Sequence of chain 2.B:
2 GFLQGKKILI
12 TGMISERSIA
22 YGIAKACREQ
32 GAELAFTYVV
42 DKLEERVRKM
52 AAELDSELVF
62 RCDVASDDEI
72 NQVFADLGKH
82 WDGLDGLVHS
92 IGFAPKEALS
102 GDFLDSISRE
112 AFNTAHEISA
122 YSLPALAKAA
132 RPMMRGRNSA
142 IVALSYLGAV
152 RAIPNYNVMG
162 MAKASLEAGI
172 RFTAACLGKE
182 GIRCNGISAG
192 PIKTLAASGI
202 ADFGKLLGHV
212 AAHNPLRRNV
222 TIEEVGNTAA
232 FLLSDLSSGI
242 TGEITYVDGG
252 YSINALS

Binding-site contacts:
Ligand atom C3 contacts residue ILE201 of chain 2.B at 3.4 Å (hydrophobic).
Ligand atom O7 contacts residue NAD1 of chain 2.E at 3.0 Å (h-bond).
Ligand atom C5 contacts residue NAD1 of chain 2.E at 3.4 Å.
Ligand atom C3 contacts residue PHE204 of chain 2.B at 3.9 Å (hydrophobic).
Ligand atom C2 contacts residue NAD1 of chain 2.E at 3.4 Å.
Ligand atom CL16 contacts residue GLY93 of chain 2.B at 3.4 Å.
Ligand atom C4 contacts residue ALA198 of chain 2.B at 3.7 Å (hydrophobic).
Ligand atom C2 contacts residue ILE201 of chain 2.B at 3.5 Å (hydrophobic).
Ligand atom C6 contacts residue TYR157 of chain 2.B at 3.4 Å (hydrophobic).
Ligand atom CL16 contacts residue NAD1 of chain 2.E at 3.4 Å.
Ligand atom C8 contacts residue NAD1 of chain 2.E at 3.7 Å.
Ligand atom O7 contacts residue ALA197 of chain 2.B at 4.0 Å.
Ligand atom CL14 contacts residue PHE204 of chain 2.B at 3.8 Å.
Ligand atom CL15 contacts residue LEU100 of chain 2.B at 3.5 Å.
Ligand atom C8 contacts residue ALA197 of chain 2.B at 3.7 Å (hydrophobic).
Ligand atom C10 contacts residue GLY93 of chain 2.B at 3.6 Å.
Ligand atom O17 contacts residue LYS164 of chain 2.B at 3.7 Å.
Ligand atom C9 contacts residue ALA197 of chain 2.B at 3.4 Å (hydrophobic).
Ligand atom C3 contacts residue NAD1 of chain 2.E at 3.1 Å.
Ligand atom O17 contacts residue NAD1 of chain 2.E at 2.5 Å (h-bond).
Ligand atom C12 contacts residue LEU100 of chain 2.B at 3.6 Å (hydrophobic).
Ligand atom C1 contacts residue TYR147 of chain 2.B at 3.8 Å (hydrophobic).
Ligand atom C10 contacts residue ALA197 of chain 2.B at 3.8 Å (hydrophobic).
Ligand atom C9 contacts residue NAD1 of chain 2.E at 4.0 Å.
Ligand atom CL15 contacts residue ALA95 of chain 2.B at 3.1 Å.
Ligand atom CL14 contacts residue ILE201 of chain 2.B at 4.0 Å.
Ligand atom C6 contacts residue NAD1 of chain 2.E at 3.4 Å.
Ligand atom C1 contacts residue NAD1 of chain 2.E at 3.6 Å.
Ligand atom C1 contacts residue TYR157 of chain 2.B at 3.4 Å (hydrophobic).
Ligand atom C13 contacts residue ILE201 of chain 2.B at 3.9 Å (hydrophobic).
Ligand atom C13 contacts residue ALA197 of chain 2.B at 3.7 Å (hydrophobic).
Ligand atom CL14 contacts residue TYR147 of chain 2.B at 3.7 Å.
Ligand atom CL14 contacts residue NAD1 of chain 2.E at 3.5 Å.
Ligand atom C4 contacts residue ILE201 of chain 2.B at 3.9 Å (hydrophobic).
Ligand atom C3 contacts residue ALA198 of chain 2.B at 3.9 Å (hydrophobic).
Ligand atom C12 contacts residue ALA197 of chain 2.B at 3.7 Å (hydrophobic).
Ligand atom CL16 contacts residue ALA197 of chain 2.B at 3.5 Å.
Ligand atom C1 contacts residue ILE201 of chain 2.B at 3.9 Å (hydrophobic).
Ligand atom C4 contacts residue NAD1 of chain 2.E at 3.5 Å.
Ligand atom O17 contacts residue TYR157 of chain 2.B at 2.5 Å (h-bond).

The protein below binds the small molecule below.
Small molecule (SMILES): Oc1cc(Cl)ccc1Oc1ccc(Cl)cc1Cl